The small molecule below binds the protein below.
Small molecule (SMILES): CC(=O)N[C@@H]1[C@@H](O)[C@H](O)[C@@H](CO)O[C@H]1O

Binding-site contacts:
Ligand atom C5 contacts residue ASN149 of chain 1.B at 3.7 Å.
Ligand atom C4 contacts residue ASN149 of chain 1.B at 4.2 Å.
Ligand atom C5 contacts residue HIS146 of chain 1.B at 3.5 Å.
Ligand atom N2 contacts residue SER151 of chain 1.B at 3.3 Å (h-bond).
Ligand atom C3 contacts residue ASN149 of chain 1.B at 3.8 Å.
Ligand atom C1 contacts residue SER151 of chain 1.B at 4.3 Å.
Ligand atom C7 contacts residue ASN149 of chain 1.B at 3.6 Å.
Ligand atom C1 contacts residue HIS146 of chain 1.B at 3.5 Å.
Ligand atom C2 contacts residue ASN149 of chain 1.B at 2.4 Å.
Ligand atom O6 contacts residue HIS146 of chain 1.B at 3.2 Å.
Ligand atom O5 contacts residue ASN149 of chain 1.B at 2.4 Å (h-bond).
Ligand atom C2 contacts residue SER151 of chain 1.B at 4.3 Å.
Ligand atom C3 contacts residue MET153 of chain 1.B at 4.4 Å (hydrophobic).
Ligand atom C1 contacts residue ASN149 of chain 1.B at 1.4 Å.
Ligand atom O5 contacts residue HIS146 of chain 1.B at 3.2 Å.
Ligand atom C7 contacts residue SER151 of chain 1.B at 3.9 Å.
Ligand atom N2 contacts residue ASN149 of chain 1.B at 2.9 Å (h-bond).
Ligand atom C8 contacts residue SER151 of chain 1.B at 3.5 Å.
Ligand atom C6 contacts residue HIS146 of chain 1.B at 3.3 Å.
Ligand atom O7 contacts residue ASN149 of chain 1.B at 4.0 Å.

Sequence of chain 1.B:
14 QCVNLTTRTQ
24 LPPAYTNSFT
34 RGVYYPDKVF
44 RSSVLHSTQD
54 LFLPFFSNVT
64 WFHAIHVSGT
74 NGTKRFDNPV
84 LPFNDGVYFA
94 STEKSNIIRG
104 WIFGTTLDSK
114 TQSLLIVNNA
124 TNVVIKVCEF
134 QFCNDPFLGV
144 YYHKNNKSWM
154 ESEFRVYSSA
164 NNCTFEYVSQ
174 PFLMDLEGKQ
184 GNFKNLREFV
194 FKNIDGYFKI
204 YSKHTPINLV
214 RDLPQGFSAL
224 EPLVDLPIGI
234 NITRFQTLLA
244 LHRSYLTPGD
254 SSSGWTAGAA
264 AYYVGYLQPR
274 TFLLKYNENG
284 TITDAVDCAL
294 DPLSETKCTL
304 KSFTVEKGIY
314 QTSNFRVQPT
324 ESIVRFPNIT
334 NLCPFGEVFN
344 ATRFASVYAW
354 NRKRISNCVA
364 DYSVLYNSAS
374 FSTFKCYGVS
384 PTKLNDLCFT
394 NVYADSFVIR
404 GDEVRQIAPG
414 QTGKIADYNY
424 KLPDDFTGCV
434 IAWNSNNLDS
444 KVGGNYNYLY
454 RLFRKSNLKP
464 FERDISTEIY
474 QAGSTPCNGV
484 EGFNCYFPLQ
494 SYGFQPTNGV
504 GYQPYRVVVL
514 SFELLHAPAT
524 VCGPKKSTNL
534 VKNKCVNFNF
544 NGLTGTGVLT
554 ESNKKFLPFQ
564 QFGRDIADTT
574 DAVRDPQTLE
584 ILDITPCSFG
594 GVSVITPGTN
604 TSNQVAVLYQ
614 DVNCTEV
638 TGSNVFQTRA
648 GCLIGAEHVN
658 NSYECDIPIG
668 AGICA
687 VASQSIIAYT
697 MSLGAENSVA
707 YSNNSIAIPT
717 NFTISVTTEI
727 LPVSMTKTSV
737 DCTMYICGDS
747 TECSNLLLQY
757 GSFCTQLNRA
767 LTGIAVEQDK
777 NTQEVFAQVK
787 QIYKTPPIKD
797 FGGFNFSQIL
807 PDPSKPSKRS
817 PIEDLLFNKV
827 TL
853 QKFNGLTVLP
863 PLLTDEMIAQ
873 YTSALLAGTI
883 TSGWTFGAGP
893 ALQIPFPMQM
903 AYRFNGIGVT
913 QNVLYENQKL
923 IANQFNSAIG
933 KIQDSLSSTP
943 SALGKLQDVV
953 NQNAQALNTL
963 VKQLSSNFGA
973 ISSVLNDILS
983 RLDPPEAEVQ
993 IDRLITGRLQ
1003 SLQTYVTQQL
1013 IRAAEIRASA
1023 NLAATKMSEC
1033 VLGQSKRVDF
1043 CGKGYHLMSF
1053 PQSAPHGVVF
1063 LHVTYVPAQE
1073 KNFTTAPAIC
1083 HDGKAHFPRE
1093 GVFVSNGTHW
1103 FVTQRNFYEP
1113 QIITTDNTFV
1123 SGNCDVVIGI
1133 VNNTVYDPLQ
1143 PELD